Binding-site contacts:
Ligand atom C6 contacts residue ASN231 of chain 2.A at 4.3 Å.
Ligand atom C8 contacts residue PRO230 of chain 2.A at 4.4 Å (hydrophobic).
Ligand atom N2 contacts residue ASN231 of chain 2.A at 3.0 Å (h-bond).
Ligand atom O7 contacts residue ASN231 of chain 2.A at 4.5 Å.
Ligand atom C2 contacts residue ASN231 of chain 2.A at 2.5 Å.
Ligand atom C3 contacts residue ASN231 of chain 2.A at 3.0 Å.
Ligand atom O5 contacts residue ASN231 of chain 2.A at 2.4 Å (h-bond).
Ligand atom C7 contacts residue ASN231 of chain 2.A at 4.0 Å.
Ligand atom C4 contacts residue ASN231 of chain 2.A at 3.6 Å.
Ligand atom C5 contacts residue ASN231 of chain 2.A at 2.9 Å.
Ligand atom O3 contacts residue ASN231 of chain 2.A at 4.4 Å.
Ligand atom O4 contacts residue ASN231 of chain 2.A at 4.5 Å.
Ligand atom C1 contacts residue ASN231 of chain 2.A at 1.4 Å.

The small molecule below binds the protein below.
Small molecule (SMILES): CC(=O)N[C@@H]1[C@@H](O)[C@H](O)[C@@H](CO)O[C@H]1O

Sequence of chain 2.A:
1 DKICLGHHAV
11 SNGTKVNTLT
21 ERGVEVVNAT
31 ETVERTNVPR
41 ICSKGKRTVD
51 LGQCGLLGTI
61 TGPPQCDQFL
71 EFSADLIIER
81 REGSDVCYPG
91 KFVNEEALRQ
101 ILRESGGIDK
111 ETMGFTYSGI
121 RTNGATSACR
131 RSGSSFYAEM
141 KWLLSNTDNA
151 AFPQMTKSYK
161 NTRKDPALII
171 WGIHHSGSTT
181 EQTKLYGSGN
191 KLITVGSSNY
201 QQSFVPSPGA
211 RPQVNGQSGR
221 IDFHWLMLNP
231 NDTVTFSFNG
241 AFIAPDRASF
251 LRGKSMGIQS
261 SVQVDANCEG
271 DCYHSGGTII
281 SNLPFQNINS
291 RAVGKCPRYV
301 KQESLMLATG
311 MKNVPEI